Sequence of chain 1.A:
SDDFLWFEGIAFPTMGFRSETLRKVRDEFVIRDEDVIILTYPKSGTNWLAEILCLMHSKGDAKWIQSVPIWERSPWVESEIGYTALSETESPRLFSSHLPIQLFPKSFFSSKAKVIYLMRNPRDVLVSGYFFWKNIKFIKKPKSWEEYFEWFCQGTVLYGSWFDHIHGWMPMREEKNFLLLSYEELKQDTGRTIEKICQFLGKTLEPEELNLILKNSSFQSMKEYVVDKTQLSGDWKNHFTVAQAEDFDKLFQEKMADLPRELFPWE

Binding-site contacts:
Ligand atom C18 contacts residue PHE17 of chain 1.A at 4.3 Å (hydrophobic).
Ligand atom C15 contacts residue TRP71 of chain 1.A at 4.0 Å (hydrophobic).
Ligand atom O17 contacts residue ILE81 of chain 1.A at 3.5 Å.
Ligand atom O17 contacts residue GLY82 of chain 1.A at 4.2 Å.
Ligand atom C18 contacts residue GLY16 of chain 1.A at 4.4 Å.
Ligand atom C17 contacts residue ILE81 of chain 1.A at 4.3 Å (hydrophobic).
Ligand atom O3 contacts residue PRO42 of chain 1.A at 4.0 Å.
Ligand atom C2 contacts residue TRP133 of chain 1.A at 3.8 Å (hydrophobic).
Ligand atom C4 contacts residue TRP133 of chain 1.A at 4.4 Å (hydrophobic).
Ligand atom C13 contacts residue SER79 of chain 1.A at 4.3 Å.
Ligand atom C2 contacts residue PRO42 of chain 1.A at 4.2 Å (hydrophobic).
Ligand atom C16 contacts residue ILE81 of chain 1.A at 4.2 Å (hydrophobic).
Ligand atom O17 contacts residue SER79 of chain 1.A at 3.2 Å (h-bond).
Ligand atom C12 contacts residue SER79 of chain 1.A at 3.5 Å.
Ligand atom O3 contacts residue HIS98 of chain 1.A at 3.0 Å (h-bond).
Ligand atom C12 contacts residue PHE17 of chain 1.A at 3.8 Å (hydrophobic).
Ligand atom C5 contacts residue TRP76 of chain 1.A at 4.2 Å (hydrophobic).
Ligand atom C12 contacts residue TRP76 of chain 1.A at 4.3 Å (hydrophobic).
Ligand atom C11 contacts residue PHE17 of chain 1.A at 3.5 Å (hydrophobic).
Ligand atom C7 contacts residue TRP76 of chain 1.A at 4.3 Å (hydrophobic).
Ligand atom C6 contacts residue PHE132 of chain 1.A at 4.0 Å (hydrophobic).
Ligand atom C2 contacts residue TYR159 of chain 1.A at 4.1 Å (hydrophobic).
Ligand atom C1 contacts residue TRP76 of chain 1.A at 4.0 Å (hydrophobic).
Ligand atom C1 contacts residue TYR159 of chain 1.A at 3.8 Å (hydrophobic).
Ligand atom C1 contacts residue HIS98 of chain 1.A at 3.5 Å.
Ligand atom C5 contacts residue PHE132 of chain 1.A at 4.5 Å (hydrophobic).
Ligand atom C14 contacts residue TRP71 of chain 1.A at 4.4 Å (hydrophobic).
Ligand atom C9 contacts residue TRP76 of chain 1.A at 4.1 Å (hydrophobic).
Ligand atom C14 contacts residue TRP76 of chain 1.A at 4.2 Å (hydrophobic).
Ligand atom C2 contacts residue HIS98 of chain 1.A at 3.2 Å.
Ligand atom C17 contacts residue SER79 of chain 1.A at 4.1 Å.
Ligand atom C3 contacts residue HIS98 of chain 1.A at 3.1 Å.
Ligand atom C17 contacts residue TRP71 of chain 1.A at 4.3 Å (hydrophobic).
Ligand atom C4 contacts residue PHE132 of chain 1.A at 3.7 Å (hydrophobic).
Ligand atom C4 contacts residue LYS43 of chain 1.A at 4.4 Å.
Ligand atom C3 contacts residue TRP76 of chain 1.A at 4.5 Å (hydrophobic).
Ligand atom C11 contacts residue TRP76 of chain 1.A at 4.5 Å (hydrophobic).
Ligand atom O3 contacts residue LYS43 of chain 1.A at 3.8 Å.
Ligand atom C19 contacts residue TRP133 of chain 1.A at 3.6 Å (hydrophobic).
Ligand atom C16 contacts residue TRP71 of chain 1.A at 3.6 Å (hydrophobic).

The protein below binds the small molecule below.
Small molecule (SMILES): C[C@]12CC[C@H](O)C[C@@H]1CC[C@@H]1[C@@H]2CC[C@]2(C)C(=O)CC[C@@H]12